The protein below binds the small molecule below.
Small molecule (SMILES): CC(=O)N[C@@H]1[C@@H](O)[C@H](O)[C@@H](CO)O[C@H]1O

Binding-site contacts:
Ligand atom C7 contacts residue SER48 of chain 2.A at 4.2 Å.
Ligand atom C7 contacts residue LEU40 of chain 2.A at 4.3 Å (hydrophobic).
Ligand atom C1 contacts residue ASN47 of chain 2.A at 1.4 Å.
Ligand atom C7 contacts residue SER49 of chain 2.A at 4.3 Å.
Ligand atom N2 contacts residue ASN42 of chain 2.A at 4.0 Å.
Ligand atom C8 contacts residue SER49 of chain 2.A at 3.5 Å.
Ligand atom C3 contacts residue ASN47 of chain 2.A at 3.8 Å.
Ligand atom N2 contacts residue ASN47 of chain 2.A at 2.9 Å (h-bond).
Ligand atom O7 contacts residue SER48 of chain 2.A at 3.2 Å.
Ligand atom O5 contacts residue ASN47 of chain 2.A at 2.4 Å (h-bond).
Ligand atom O7 contacts residue LEU40 of chain 2.A at 4.4 Å.
Ligand atom C5 contacts residue ASN47 of chain 2.A at 3.7 Å.
Ligand atom C4 contacts residue ASN47 of chain 2.A at 4.2 Å.
Ligand atom C8 contacts residue LEU40 of chain 2.A at 3.5 Å (hydrophobic).
Ligand atom O7 contacts residue SER49 of chain 2.A at 3.6 Å.
Ligand atom C1 contacts residue TYR45 of chain 2.A at 4.4 Å (hydrophobic).
Ligand atom C7 contacts residue ASN47 of chain 2.A at 3.2 Å.
Ligand atom O7 contacts residue ASN47 of chain 2.A at 2.8 Å (h-bond).
Ligand atom C8 contacts residue ASN47 of chain 2.A at 4.3 Å.
Ligand atom C7 contacts residue ASN42 of chain 2.A at 4.4 Å.
Ligand atom C8 contacts residue SER48 of chain 2.A at 4.3 Å.
Ligand atom C2 contacts residue ASN47 of chain 2.A at 2.4 Å.

Sequence of chain 2.A:
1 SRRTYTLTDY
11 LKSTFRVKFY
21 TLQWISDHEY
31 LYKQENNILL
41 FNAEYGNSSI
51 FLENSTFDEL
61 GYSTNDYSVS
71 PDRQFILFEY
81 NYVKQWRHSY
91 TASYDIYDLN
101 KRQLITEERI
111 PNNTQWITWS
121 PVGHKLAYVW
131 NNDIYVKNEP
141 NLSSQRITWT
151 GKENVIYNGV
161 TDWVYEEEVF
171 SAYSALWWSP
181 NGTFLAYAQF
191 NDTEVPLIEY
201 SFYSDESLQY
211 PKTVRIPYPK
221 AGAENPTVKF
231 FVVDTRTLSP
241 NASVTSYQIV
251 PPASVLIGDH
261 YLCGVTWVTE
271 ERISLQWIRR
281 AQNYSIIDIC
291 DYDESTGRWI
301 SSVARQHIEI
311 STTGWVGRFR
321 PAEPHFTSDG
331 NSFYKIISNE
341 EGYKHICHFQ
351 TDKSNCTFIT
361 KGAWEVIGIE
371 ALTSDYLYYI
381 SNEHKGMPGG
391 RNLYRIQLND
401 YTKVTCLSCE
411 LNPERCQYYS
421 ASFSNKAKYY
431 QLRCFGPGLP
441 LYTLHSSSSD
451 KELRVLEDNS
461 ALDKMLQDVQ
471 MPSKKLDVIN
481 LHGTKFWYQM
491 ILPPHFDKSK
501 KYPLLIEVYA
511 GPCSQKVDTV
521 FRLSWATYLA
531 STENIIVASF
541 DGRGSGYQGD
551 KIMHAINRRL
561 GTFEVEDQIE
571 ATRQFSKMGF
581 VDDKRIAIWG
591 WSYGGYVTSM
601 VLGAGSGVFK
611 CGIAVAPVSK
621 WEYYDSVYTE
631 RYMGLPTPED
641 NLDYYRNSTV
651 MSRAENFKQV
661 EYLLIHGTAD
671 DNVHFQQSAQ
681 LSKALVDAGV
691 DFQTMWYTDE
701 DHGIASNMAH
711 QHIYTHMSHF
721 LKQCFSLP